Sequence of chain 1.A:
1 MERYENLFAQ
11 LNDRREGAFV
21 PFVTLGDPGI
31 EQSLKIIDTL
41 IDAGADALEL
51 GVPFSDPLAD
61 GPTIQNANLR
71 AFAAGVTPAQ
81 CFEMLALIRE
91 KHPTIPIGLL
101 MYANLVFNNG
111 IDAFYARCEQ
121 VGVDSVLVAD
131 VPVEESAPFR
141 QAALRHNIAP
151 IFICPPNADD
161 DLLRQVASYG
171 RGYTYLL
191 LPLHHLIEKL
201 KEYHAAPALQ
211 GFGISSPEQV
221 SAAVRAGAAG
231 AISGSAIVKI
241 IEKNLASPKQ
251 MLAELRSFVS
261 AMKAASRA

The protein below binds the small molecule below.
Small molecule (SMILES): N[C@@H](CO)C(=O)O

Binding-site contacts:
Ligand atom C contacts residue ALA149 of chain 1.A at 4.2 Å (hydrophobic).
Ligand atom OXT contacts residue ARG171 of chain 1.A at 4.0 Å.
Ligand atom CA contacts residue ILE148 of chain 1.A at 4.5 Å (hydrophobic).
Ligand atom CB contacts residue MET1 of chain 1.A at 2.8 Å (hydrophobic).
Ligand atom CB contacts residue GLU2 of chain 1.A at 4.2 Å.
Ligand atom N contacts residue GLU5 of chain 1.A at 3.3 Å (salt-bridge).
Ligand atom CA contacts residue ALA149 of chain 1.A at 4.3 Å (hydrophobic).
Ligand atom O contacts residue ALA149 of chain 1.A at 4.0 Å.
Ligand atom N contacts residue ALA149 of chain 1.A at 4.0 Å.
Ligand atom O contacts residue LEU144 of chain 1.A at 3.8 Å.
Ligand atom CB contacts residue ASN147 of chain 1.A at 4.1 Å.
Ligand atom CA contacts residue ASN147 of chain 1.A at 3.9 Å.
Ligand atom C contacts residue LEU144 of chain 1.A at 4.4 Å (hydrophobic).
Ligand atom N contacts residue MET1 of chain 1.A at 4.4 Å.
Ligand atom C contacts residue ASN147 of chain 1.A at 4.2 Å.
Ligand atom OG contacts residue MET1 of chain 1.A at 2.9 Å (h-bond).
Ligand atom O contacts residue ILE148 of chain 1.A at 3.4 Å (h-bond).
Ligand atom CA contacts residue MET1 of chain 1.A at 4.0 Å (hydrophobic).
Ligand atom OXT contacts residue LEU144 of chain 1.A at 4.0 Å.
Ligand atom C contacts residue ILE148 of chain 1.A at 4.1 Å (hydrophobic).
Ligand atom O contacts residue ASN147 of chain 1.A at 3.4 Å.
Ligand atom OG contacts residue ASN147 of chain 1.A at 3.4 Å (h-bond).